Binding-site contacts:
Ligand atom C5 contacts residue ARB1 of chain 1.C at 0.0 Å.
Ligand atom C1 contacts residue ASP90 of chain 1.A at 3.3 Å.
Ligand atom O4 contacts residue ASN232 of chain 1.A at 2.6 Å (h-bond).
Ligand atom O3 contacts residue ASN232 of chain 1.A at 2.9 Å (h-bond).
Ligand atom C5 contacts residue ARG151 of chain 1.A at 4.1 Å.
Ligand atom C2 contacts residue MET204 of chain 1.A at 4.1 Å (hydrophobic).
Ligand atom O1 contacts residue THR147 of chain 1.A at 3.3 Å.
Ligand atom C1 contacts residue ARG151 of chain 1.A at 3.8 Å.
Ligand atom O4 contacts residue MET108 of chain 1.A at 3.7 Å.
Ligand atom C1 contacts residue LYS10 of chain 1.A at 3.7 Å.
Ligand atom O2 contacts residue LYS10 of chain 1.A at 2.7 Å (salt-bridge).
Ligand atom O1 contacts residue ARG151 of chain 1.A at 3.6 Å (salt-bridge).
Ligand atom C3 contacts residue ARB1 of chain 1.C at 0.0 Å.
Ligand atom O1 contacts residue ASP90 of chain 1.A at 2.8 Å (salt-bridge).
Ligand atom C3 contacts residue ASN232 of chain 1.A at 3.8 Å.
Ligand atom O5 contacts residue ARB1 of chain 1.C at 0.1 Å (h-bond).
Ligand atom C2 contacts residue ARB1 of chain 1.C at 0.2 Å.
Ligand atom O1 contacts residue LYS10 of chain 1.A at 3.3 Å (salt-bridge).
Ligand atom O5 contacts residue ASP90 of chain 1.A at 3.8 Å.
Ligand atom O4 contacts residue ARB1 of chain 1.C at 0.0 Å (h-bond).
Ligand atom C4 contacts residue ASN232 of chain 1.A at 3.4 Å.
Ligand atom O2 contacts residue MET204 of chain 1.A at 3.7 Å.
Ligand atom O2 contacts residue ASN205 of chain 1.A at 4.0 Å.
Ligand atom C1 contacts residue ARB1 of chain 1.C at 0.3 Å.
Ligand atom C4 contacts residue TRP16 of chain 1.A at 3.6 Å (hydrophobic).
Ligand atom C3 contacts residue GLU14 of chain 1.A at 3.5 Å.
Ligand atom C5 contacts residue MET108 of chain 1.A at 4.0 Å (hydrophobic).
Ligand atom O4 contacts residue ARG151 of chain 1.A at 2.8 Å (salt-bridge).
Ligand atom O3 contacts residue ARB1 of chain 1.C at 0.1 Å (h-bond).
Ligand atom O3 contacts residue GLU14 of chain 1.A at 2.8 Å (salt-bridge).
Ligand atom O1 contacts residue ARB1 of chain 1.C at 1.3 Å.
Ligand atom C5 contacts residue ASP89 of chain 1.A at 3.9 Å.
Ligand atom C5 contacts residue TRP16 of chain 1.A at 3.4 Å (hydrophobic).
Ligand atom O5 contacts residue ARG151 of chain 1.A at 3.0 Å (salt-bridge).
Ligand atom O2 contacts residue ARB1 of chain 1.C at 0.2 Å (h-bond).
Ligand atom C4 contacts residue ARB1 of chain 1.C at 0.0 Å.
Ligand atom O5 contacts residue ASP89 of chain 1.A at 4.0 Å.
Ligand atom O3 contacts residue ASN205 of chain 1.A at 3.0 Å (h-bond).
Ligand atom O1 contacts residue LEU145 of chain 1.A at 3.9 Å.
Ligand atom C2 contacts residue LYS10 of chain 1.A at 3.8 Å.

Sequence of chain 1.A:
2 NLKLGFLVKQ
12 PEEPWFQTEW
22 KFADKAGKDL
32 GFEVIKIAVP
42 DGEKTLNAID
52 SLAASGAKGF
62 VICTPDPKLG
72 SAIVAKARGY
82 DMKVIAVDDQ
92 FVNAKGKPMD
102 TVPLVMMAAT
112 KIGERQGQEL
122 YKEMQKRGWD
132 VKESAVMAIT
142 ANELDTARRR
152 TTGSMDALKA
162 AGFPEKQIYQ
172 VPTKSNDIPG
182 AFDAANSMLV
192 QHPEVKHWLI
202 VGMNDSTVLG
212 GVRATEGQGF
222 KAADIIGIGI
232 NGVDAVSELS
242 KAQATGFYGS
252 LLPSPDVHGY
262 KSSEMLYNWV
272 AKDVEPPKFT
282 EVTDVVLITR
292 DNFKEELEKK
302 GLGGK

The small molecule below binds the protein below.
Small molecule (SMILES): O[C@@H]1[C@@H](O)[C@@H](O)CO[C@H]1O